Sequence of chain 1.D:
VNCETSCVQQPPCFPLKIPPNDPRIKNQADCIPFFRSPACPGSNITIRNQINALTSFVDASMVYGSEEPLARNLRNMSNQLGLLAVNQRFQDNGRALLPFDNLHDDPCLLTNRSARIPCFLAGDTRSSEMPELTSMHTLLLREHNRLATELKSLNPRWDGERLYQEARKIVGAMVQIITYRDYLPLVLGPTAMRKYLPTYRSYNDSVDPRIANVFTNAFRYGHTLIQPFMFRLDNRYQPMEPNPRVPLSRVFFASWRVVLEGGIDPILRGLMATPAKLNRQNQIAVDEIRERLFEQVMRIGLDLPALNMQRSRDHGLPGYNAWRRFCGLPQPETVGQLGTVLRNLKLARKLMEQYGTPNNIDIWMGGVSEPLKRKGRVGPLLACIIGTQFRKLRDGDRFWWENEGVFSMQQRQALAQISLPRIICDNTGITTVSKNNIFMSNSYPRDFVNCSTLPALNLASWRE

Binding-site contacts:
Ligand atom O5 contacts residue SER116 of chain 1.D at 4.4 Å.
Ligand atom C1 contacts residue ALA117 of chain 1.D at 4.1 Å (hydrophobic).
Ligand atom O6 contacts residue ALA117 of chain 1.D at 4.4 Å.
Ligand atom O7 contacts residue TRP258 of chain 1.D at 3.6 Å.
Ligand atom C2 contacts residue ASN114 of chain 1.D at 2.5 Å.
Ligand atom O5 contacts residue LEU262 of chain 1.D at 4.5 Å.
Ligand atom C4 contacts residue ASN114 of chain 1.D at 4.2 Å.
Ligand atom C2 contacts residue TRP258 of chain 1.D at 4.1 Å (hydrophobic).
Ligand atom N2 contacts residue ASN114 of chain 1.D at 3.0 Å (h-bond).
Ligand atom C3 contacts residue ASN114 of chain 1.D at 3.8 Å.
Ligand atom O7 contacts residue ASN114 of chain 1.D at 3.7 Å.
Ligand atom C1 contacts residue SER116 of chain 1.D at 3.9 Å.
Ligand atom O6 contacts residue LEU262 of chain 1.D at 3.6 Å.
Ligand atom C1 contacts residue ASN114 of chain 1.D at 1.4 Å.
Ligand atom O5 contacts residue ASN114 of chain 1.D at 2.3 Å (h-bond).
Ligand atom C5 contacts residue SER116 of chain 1.D at 4.4 Å.
Ligand atom C5 contacts residue ASN114 of chain 1.D at 3.6 Å.
Ligand atom C7 contacts residue ASN114 of chain 1.D at 3.5 Å.
Ligand atom O5 contacts residue ALA117 of chain 1.D at 3.9 Å.
Ligand atom C6 contacts residue LEU262 of chain 1.D at 4.1 Å (hydrophobic).
Ligand atom O5 contacts residue TRP258 of chain 1.D at 3.6 Å.
Ligand atom C1 contacts residue TRP258 of chain 1.D at 4.0 Å (hydrophobic).

A small-molecule ligand and the protein it binds are described below.
Small molecule (SMILES): CC(=O)N[C@@H]1[C@@H](O)[C@H](O)[C@@H](CO)O[C@H]1O